Binding-site contacts:
Ligand atom C4 contacts residue PHE55 of chain 1.A at 3.9 Å (hydrophobic).
Ligand atom P contacts residue GLN111 of chain 1.A at 3.3 Å.
Ligand atom C1 contacts residue HIS218 of chain 1.A at 4.4 Å.
Ligand atom O5 contacts residue PHE14 of chain 1.A at 3.2 Å (h-bond).
Ligand atom C30 contacts residue PHE14 of chain 1.A at 4.3 Å (hydrophobic).
Ligand atom P contacts residue PHE14 of chain 1.A at 3.9 Å.
Ligand atom C1 contacts residue VAL186 of chain 1.A at 4.1 Å (hydrophobic).
Ligand atom O2P contacts residue GLY13 of chain 1.A at 3.6 Å.
Ligand atom C32 contacts residue PHE55 of chain 1.A at 4.2 Å (hydrophobic).
Ligand atom O30 contacts residue ALA185 of chain 1.A at 3.7 Å.
Ligand atom O30 contacts residue PHE55 of chain 1.A at 4.2 Å.
Ligand atom O2P contacts residue SER110 of chain 1.A at 2.6 Å (h-bond).
Ligand atom O5 contacts residue PHE55 of chain 1.A at 4.0 Å.
Ligand atom C3 contacts residue PHE55 of chain 1.A at 4.4 Å (hydrophobic).
Ligand atom O3P contacts residue TYR142 of chain 1.A at 3.9 Å.
Ligand atom O5 contacts residue LEU15 of chain 1.A at 4.0 Å.
Ligand atom O3P contacts residue SER110 of chain 1.A at 2.5 Å (h-bond).
Ligand atom O1P contacts residue SER110 of chain 1.A at 2.5 Å (h-bond).
Ligand atom C4 contacts residue PHE14 of chain 1.A at 4.4 Å (hydrophobic).
Ligand atom C1 contacts residue SER110 of chain 1.A at 3.3 Å.
Ligand atom C3 contacts residue PHE14 of chain 1.A at 3.7 Å (hydrophobic).
Ligand atom O2P contacts residue PHE14 of chain 1.A at 2.7 Å (h-bond).
Ligand atom C31 contacts residue PHE55 of chain 1.A at 3.9 Å (hydrophobic).
Ligand atom O1P contacts residue HIS218 of chain 1.A at 2.8 Å (h-bond).
Ligand atom P contacts residue HIS218 of chain 1.A at 3.8 Å.
Ligand atom O3P contacts residue PHE14 of chain 1.A at 4.0 Å.
Ligand atom O2P contacts residue LEU109 of chain 1.A at 4.2 Å.
Ligand atom O2P contacts residue GLN111 of chain 1.A at 2.6 Å (h-bond).
Ligand atom C30 contacts residue PHE55 of chain 1.A at 3.7 Å (hydrophobic).
Ligand atom O2 contacts residue PHE14 of chain 1.A at 4.2 Å.
Ligand atom O2 contacts residue HIS77 of chain 1.A at 3.6 Å.
Ligand atom O1P contacts residue PHE14 of chain 1.A at 4.0 Å.
Ligand atom C2 contacts residue PHE14 of chain 1.A at 4.4 Å (hydrophobic).
Ligand atom O3P contacts residue GLN111 of chain 1.A at 4.0 Å.
Ligand atom P contacts residue SER110 of chain 1.A at 1.6 Å.

The small molecule below binds the protein below.
Small molecule (SMILES): CCC(=O)C(=O)C[C@@H](O)CO[PH](=O)O

Sequence of chain 1.A:
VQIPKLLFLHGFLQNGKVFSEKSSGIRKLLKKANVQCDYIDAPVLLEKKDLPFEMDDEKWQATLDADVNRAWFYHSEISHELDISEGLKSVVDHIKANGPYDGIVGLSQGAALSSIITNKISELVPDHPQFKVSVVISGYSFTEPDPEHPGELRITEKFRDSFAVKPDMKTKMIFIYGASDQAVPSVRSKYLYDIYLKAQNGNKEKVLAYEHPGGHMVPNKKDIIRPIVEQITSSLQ